Sequence of chain 1.A:
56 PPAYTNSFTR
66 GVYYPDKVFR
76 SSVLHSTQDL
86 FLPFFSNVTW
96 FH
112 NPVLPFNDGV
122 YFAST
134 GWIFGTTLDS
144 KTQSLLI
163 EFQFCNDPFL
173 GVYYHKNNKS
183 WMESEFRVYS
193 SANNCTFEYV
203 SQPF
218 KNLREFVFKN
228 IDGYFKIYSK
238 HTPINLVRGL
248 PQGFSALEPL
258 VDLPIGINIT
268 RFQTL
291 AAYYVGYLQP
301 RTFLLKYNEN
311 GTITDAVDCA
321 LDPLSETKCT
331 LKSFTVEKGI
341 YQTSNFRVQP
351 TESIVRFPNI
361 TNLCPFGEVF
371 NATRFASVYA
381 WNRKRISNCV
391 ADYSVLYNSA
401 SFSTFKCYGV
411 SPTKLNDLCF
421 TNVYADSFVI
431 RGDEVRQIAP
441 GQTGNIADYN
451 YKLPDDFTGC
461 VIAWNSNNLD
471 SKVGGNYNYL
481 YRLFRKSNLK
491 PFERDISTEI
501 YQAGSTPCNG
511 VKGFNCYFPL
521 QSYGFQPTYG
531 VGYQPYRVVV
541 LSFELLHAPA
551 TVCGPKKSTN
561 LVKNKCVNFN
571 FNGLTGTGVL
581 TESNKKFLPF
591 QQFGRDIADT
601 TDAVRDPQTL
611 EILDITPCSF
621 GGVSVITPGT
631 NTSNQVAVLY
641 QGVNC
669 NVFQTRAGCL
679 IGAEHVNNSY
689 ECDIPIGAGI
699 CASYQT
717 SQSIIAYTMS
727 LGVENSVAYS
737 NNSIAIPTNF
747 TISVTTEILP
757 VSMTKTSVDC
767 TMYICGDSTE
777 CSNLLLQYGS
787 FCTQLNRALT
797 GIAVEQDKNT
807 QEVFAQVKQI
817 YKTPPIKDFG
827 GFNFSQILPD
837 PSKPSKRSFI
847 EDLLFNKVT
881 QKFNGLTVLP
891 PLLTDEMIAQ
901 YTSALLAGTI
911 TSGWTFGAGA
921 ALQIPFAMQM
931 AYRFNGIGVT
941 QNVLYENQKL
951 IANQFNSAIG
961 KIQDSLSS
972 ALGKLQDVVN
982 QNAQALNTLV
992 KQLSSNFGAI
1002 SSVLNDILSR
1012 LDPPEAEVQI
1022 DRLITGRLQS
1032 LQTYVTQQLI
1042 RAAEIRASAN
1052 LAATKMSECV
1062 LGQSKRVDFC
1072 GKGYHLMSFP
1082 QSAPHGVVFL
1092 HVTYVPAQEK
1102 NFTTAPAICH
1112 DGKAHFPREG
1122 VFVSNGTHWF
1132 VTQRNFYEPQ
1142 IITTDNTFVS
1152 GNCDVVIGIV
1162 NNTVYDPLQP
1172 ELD

The small molecule below binds the protein below.
Small molecule (SMILES): CC(=O)N[C@H]1[C@H](O[C@H]2[C@H](O)[C@@H](NC(C)=O)CO[C@@H]2CO)O[C@H](CO)[C@@H](O)[C@@H]1O

Binding-site contacts:
Ligand atom N2 contacts residue ASN745 of chain 1.A at 2.9 Å (h-bond).
Ligand atom C3 contacts residue LEU950 of chain 1.A at 3.9 Å (hydrophobic).
Ligand atom C6 contacts residue GLN954 of chain 1.A at 4.2 Å.
Ligand atom C3 contacts residue ASN745 of chain 1.A at 3.8 Å.
Ligand atom C5 contacts residue LEU950 of chain 1.A at 4.0 Å (hydrophobic).
Ligand atom O4 contacts residue LEU950 of chain 1.A at 3.5 Å.
Ligand atom C1 contacts residue ASN745 of chain 1.A at 1.4 Å.
Ligand atom C5 contacts residue ASN745 of chain 1.A at 3.6 Å.
Ligand atom C4 contacts residue LEU950 of chain 1.A at 4.0 Å (hydrophobic).
Ligand atom C7 contacts residue ASN745 of chain 1.A at 3.9 Å.
Ligand atom C4 contacts residue ASN745 of chain 1.A at 4.2 Å.
Ligand atom C2 contacts residue ASN745 of chain 1.A at 2.5 Å.
Ligand atom O5 contacts residue ASN745 of chain 1.A at 2.4 Å (h-bond).